This protein binds this small molecule.
Small molecule (SMILES): Cn1c(=O)n(CCC(C)(C)O)c2cc(Nc3nc(N4CC(C)(C)OC(C)(C)C4)ncc3Cl)ccc21

Sequence of chain 1.A:
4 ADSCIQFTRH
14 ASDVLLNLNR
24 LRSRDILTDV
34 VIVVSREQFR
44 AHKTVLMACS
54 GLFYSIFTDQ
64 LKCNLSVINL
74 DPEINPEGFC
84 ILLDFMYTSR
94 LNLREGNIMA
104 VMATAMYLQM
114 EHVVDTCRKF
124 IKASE

Sequence of chain 2.A:
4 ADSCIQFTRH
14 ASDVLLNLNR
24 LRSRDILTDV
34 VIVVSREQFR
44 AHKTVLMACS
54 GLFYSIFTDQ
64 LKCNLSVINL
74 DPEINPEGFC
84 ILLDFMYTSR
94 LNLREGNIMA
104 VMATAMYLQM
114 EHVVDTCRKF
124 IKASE

Binding-site contacts:
Ligand atom C10 contacts residue TYR57 of chain 1.A at 3.6 Å (hydrophobic).
Ligand atom N4 contacts residue TYR57 of chain 1.A at 3.8 Å.
Ligand atom C19 contacts residue TYR57 of chain 1.A at 3.2 Å (hydrophobic).
Ligand atom C1 contacts residue GLN112 of chain 1.A at 3.2 Å.
Ligand atom C6 contacts residue ASP16 of chain 2.A at 3.8 Å.
Ligand atom CL contacts residue LEU24 of chain 2.A at 3.5 Å.
Ligand atom O contacts residue MET113 of chain 1.A at 3.4 Å.
Ligand atom C5 contacts residue ASP16 of chain 2.A at 3.6 Å.
Ligand atom C contacts residue GLU114 of chain 1.A at 3.7 Å.
Ligand atom C13 contacts residue TYR57 of chain 1.A at 3.4 Å (hydrophobic).
Ligand atom CL contacts residue MET50 of chain 1.A at 3.5 Å.
Ligand atom N3 contacts residue ASN20 of chain 2.A at 3.8 Å.
Ligand atom C9 contacts residue ASN20 of chain 2.A at 3.7 Å.
Ligand atom C6 contacts residue ALA51 of chain 1.A at 3.2 Å (hydrophobic).
Ligand atom C13 contacts residue ASN20 of chain 2.A at 3.7 Å.
Ligand atom C8 contacts residue MET50 of chain 1.A at 3.8 Å (hydrophobic).
Ligand atom C17 contacts residue TYR57 of chain 1.A at 3.7 Å (hydrophobic).
Ligand atom N2 contacts residue ASN20 of chain 2.A at 3.1 Å (h-bond).
Ligand atom O contacts residue GLN112 of chain 1.A at 3.0 Å (h-bond).
Ligand atom C12 contacts residue TYR57 of chain 1.A at 3.5 Å (hydrophobic).
Ligand atom N contacts residue GLY54 of chain 1.A at 3.8 Å.
Ligand atom C8 contacts residue ALA51 of chain 1.A at 3.4 Å (hydrophobic).
Ligand atom O contacts residue GLU114 of chain 1.A at 2.9 Å (salt-bridge).
Ligand atom C contacts residue GLN112 of chain 1.A at 3.5 Å.
Ligand atom CL contacts residue ASN20 of chain 2.A at 3.7 Å.
Ligand atom C23 contacts residue GLY54 of chain 1.A at 3.8 Å.
Ligand atom C2 contacts residue CYS52 of chain 1.A at 3.1 Å (hydrophobic).
Ligand atom C5 contacts residue HIS115 of chain 1.A at 3.9 Å.
Ligand atom C24 contacts residue GLY54 of chain 1.A at 3.8 Å.
Ligand atom N4 contacts residue ARG23 of chain 2.A at 3.9 Å.
Ligand atom CL contacts residue ALA51 of chain 1.A at 3.7 Å.
Ligand atom C9 contacts residue MET50 of chain 1.A at 3.7 Å (hydrophobic).
Ligand atom C10 contacts residue ASN20 of chain 2.A at 3.5 Å.
Ligand atom N1 contacts residue CYS52 of chain 1.A at 3.8 Å.
Ligand atom CL contacts residue TYR57 of chain 1.A at 3.8 Å.
Ligand atom N contacts residue GLN112 of chain 1.A at 3.4 Å (h-bond).
Ligand atom C19 contacts residue ARG27 of chain 2.A at 3.6 Å.
Ligand atom C8 contacts residue ASN20 of chain 2.A at 3.6 Å.
Ligand atom N2 contacts residue MET50 of chain 1.A at 3.2 Å (h-bond).
Ligand atom O1 contacts residue HIS115 of chain 1.A at 3.9 Å.